Sequence of chain 1.H:
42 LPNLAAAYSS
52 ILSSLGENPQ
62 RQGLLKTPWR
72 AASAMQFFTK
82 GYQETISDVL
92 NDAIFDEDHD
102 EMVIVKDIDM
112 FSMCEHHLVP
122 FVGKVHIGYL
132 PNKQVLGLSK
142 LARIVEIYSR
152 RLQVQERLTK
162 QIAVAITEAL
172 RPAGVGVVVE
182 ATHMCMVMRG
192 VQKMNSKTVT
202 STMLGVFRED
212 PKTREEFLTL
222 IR

Sequence of chain 1.K:
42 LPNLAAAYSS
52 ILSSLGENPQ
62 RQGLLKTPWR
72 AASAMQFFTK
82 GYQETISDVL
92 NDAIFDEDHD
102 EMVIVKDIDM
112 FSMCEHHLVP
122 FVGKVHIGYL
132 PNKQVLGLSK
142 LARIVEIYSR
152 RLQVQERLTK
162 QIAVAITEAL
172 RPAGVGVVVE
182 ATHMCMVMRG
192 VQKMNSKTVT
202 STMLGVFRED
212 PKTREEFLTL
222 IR

Binding-site contacts:
Ligand atom PG contacts residue ARG144 of chain 1.K at 3.4 Å.
Ligand atom O6 contacts residue GLN156 of chain 1.D at 3.1 Å (h-bond).
Ligand atom C5' contacts residue ARG71 of chain 1.H at 3.4 Å.
Ligand atom N2 contacts residue GLU157 of chain 1.D at 3.0 Å (salt-bridge).
Ligand atom O2' contacts residue SER140 of chain 1.K at 2.4 Å (h-bond).
Ligand atom O8 contacts residue CYS115 of chain 1.D at 3.5 Å (h-bond).
Ligand atom O5' contacts residue LYS141 of chain 1.K at 3.1 Å (salt-bridge).
Ligand atom N7 contacts residue CYS115 of chain 1.D at 3.0 Å (h-bond).
Ligand atom O8 contacts residue ZN1 of chain 1.Z at 2.3 Å.
Ligand atom O2G contacts residue SER140 of chain 1.K at 2.6 Å (h-bond).
Ligand atom C1' contacts residue HIS117 of chain 1.D at 3.5 Å.
Ligand atom O3B contacts residue LYS141 of chain 1.K at 3.3 Å (salt-bridge).
Ligand atom N2 contacts residue LEU139 of chain 1.K at 3.6 Å.
Ligand atom O6 contacts residue VAL155 of chain 1.D at 3.5 Å.
Ligand atom C2 contacts residue LEU139 of chain 1.K at 3.5 Å (hydrophobic).
Ligand atom O3G contacts residue ARG144 of chain 1.K at 2.5 Å (salt-bridge).
Ligand atom O6 contacts residue HIS184 of chain 1.D at 3.5 Å.
Ligand atom C3' contacts residue LYS141 of chain 1.K at 3.5 Å.
Ligand atom O2A contacts residue LYS141 of chain 1.K at 3.0 Å (salt-bridge).
Ligand atom O3' contacts residue LYS141 of chain 1.K at 2.5 Å (salt-bridge).
Ligand atom O4' contacts residue HIS117 of chain 1.D at 2.6 Å (h-bond).
Ligand atom O3' contacts residue SER140 of chain 1.K at 3.4 Å.
Ligand atom N3 contacts residue LEU139 of chain 1.K at 3.5 Å (h-bond).
Ligand atom C8 contacts residue ZN1 of chain 1.Z at 3.1 Å.
Ligand atom O2G contacts residue ARG144 of chain 1.K at 3.1 Å (salt-bridge).
Ligand atom N7 contacts residue ZN1 of chain 1.Z at 3.3 Å.
Ligand atom PA contacts residue LYS141 of chain 1.K at 3.6 Å.
Ligand atom O1A contacts residue ARG71 of chain 1.H at 3.4 Å.
Ligand atom N9 contacts residue HIS117 of chain 1.D at 3.4 Å (h-bond).
Ligand atom O8 contacts residue HIS118 of chain 1.D at 3.2 Å (h-bond).
Ligand atom O2' contacts residue GLY138 of chain 1.K at 3.1 Å.
Ligand atom C8 contacts residue HIS117 of chain 1.D at 3.5 Å.
Ligand atom N2 contacts residue LEU137 of chain 1.K at 3.6 Å.
Ligand atom O2' contacts residue LEU139 of chain 1.K at 2.6 Å (h-bond).
Ligand atom N1 contacts residue VAL155 of chain 1.D at 3.5 Å.
Ligand atom O8 contacts residue CYS186 of chain 1.D at 3.4 Å (h-bond).
Ligand atom O1B contacts residue HIS118 of chain 1.D at 2.6 Å (h-bond).
Ligand atom O2G contacts residue LYS141 of chain 1.K at 3.3 Å (salt-bridge).
Ligand atom O1G contacts residue ARG190 of chain 1.D at 2.4 Å (salt-bridge).
Ligand atom N1 contacts residue GLU157 of chain 1.D at 3.4 Å (salt-bridge).

Sequence of chain 1.D:
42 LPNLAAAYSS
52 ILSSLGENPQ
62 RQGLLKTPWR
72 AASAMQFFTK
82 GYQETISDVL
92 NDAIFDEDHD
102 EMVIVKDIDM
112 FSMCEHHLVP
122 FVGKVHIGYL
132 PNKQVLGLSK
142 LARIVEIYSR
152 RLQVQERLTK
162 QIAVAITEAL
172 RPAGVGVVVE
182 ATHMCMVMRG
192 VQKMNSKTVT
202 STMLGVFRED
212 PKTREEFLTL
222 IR

The small molecule below binds the protein below.
Small molecule (SMILES): Nc1nc2c([nH]c(=O)n2[C@@H]2O[C@H](CO[P](=O)(O)O[P](=O)(O)OP(=O)(O)O)[C@@H](O)[C@H]2O)c(=O)[nH]1